Binding-site contacts:
Ligand atom N2 contacts residue ASN107 of chain 1.A at 3.0 Å (h-bond).
Ligand atom C2 contacts residue ASN107 of chain 1.A at 2.5 Å.
Ligand atom C3 contacts residue ASN107 of chain 1.A at 3.8 Å.
Ligand atom O5 contacts residue ASN107 of chain 1.A at 2.4 Å (h-bond).
Ligand atom C1 contacts residue ASN107 of chain 1.A at 1.4 Å.
Ligand atom N2 contacts residue ARG105 of chain 1.A at 4.2 Å.
Ligand atom C8 contacts residue ASN107 of chain 1.A at 3.5 Å.
Ligand atom O7 contacts residue ASN107 of chain 1.A at 4.1 Å.
Ligand atom C4 contacts residue ASN107 of chain 1.A at 4.2 Å.
Ligand atom C5 contacts residue ASN107 of chain 1.A at 3.6 Å.
Ligand atom C7 contacts residue ASN107 of chain 1.A at 3.5 Å.

A protein and the small-molecule ligand that binds it are described below.
Small molecule (SMILES): CC(=O)N[C@@H]1[C@@H](O)[C@H](O)[C@@H](CO)O[C@H]1O

Sequence of chain 1.A:
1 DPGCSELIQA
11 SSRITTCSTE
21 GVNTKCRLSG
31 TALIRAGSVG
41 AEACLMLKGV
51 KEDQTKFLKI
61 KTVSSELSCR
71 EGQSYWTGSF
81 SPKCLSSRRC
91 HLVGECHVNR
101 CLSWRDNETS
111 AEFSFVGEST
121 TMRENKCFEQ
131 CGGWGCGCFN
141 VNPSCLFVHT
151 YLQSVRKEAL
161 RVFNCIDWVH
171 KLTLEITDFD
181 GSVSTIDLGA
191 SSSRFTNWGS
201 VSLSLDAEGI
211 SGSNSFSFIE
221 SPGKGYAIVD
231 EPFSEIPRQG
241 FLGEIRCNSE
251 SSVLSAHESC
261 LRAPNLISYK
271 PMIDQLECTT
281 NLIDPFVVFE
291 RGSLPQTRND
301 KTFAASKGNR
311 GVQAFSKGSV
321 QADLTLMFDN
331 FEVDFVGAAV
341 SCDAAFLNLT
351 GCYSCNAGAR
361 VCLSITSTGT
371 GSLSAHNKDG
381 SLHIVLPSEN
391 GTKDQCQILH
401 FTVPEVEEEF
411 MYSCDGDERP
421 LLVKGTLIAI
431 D